Binding-site contacts:
Ligand atom C4 contacts residue ASN393 of chain 1.E at 4.2 Å.
Ligand atom C1 contacts residue ASN393 of chain 1.E at 1.4 Å.
Ligand atom N2 contacts residue ASN393 of chain 1.E at 2.9 Å (h-bond).
Ligand atom C7 contacts residue ASN393 of chain 1.E at 3.9 Å.
Ligand atom C8 contacts residue ASN391 of chain 1.E at 3.7 Å.
Ligand atom O5 contacts residue ASN393 of chain 1.E at 2.4 Å (h-bond).
Ligand atom C5 contacts residue ASN393 of chain 1.E at 3.6 Å.
Ligand atom C8 contacts residue ASN393 of chain 1.E at 4.2 Å.
Ligand atom C3 contacts residue ASN393 of chain 1.E at 3.8 Å.
Ligand atom C8 contacts residue PHE390 of chain 1.E at 3.9 Å (hydrophobic).
Ligand atom C8 contacts residue SER392 of chain 1.E at 3.5 Å.
Ligand atom C2 contacts residue ASN393 of chain 1.E at 2.5 Å.

This small molecule binds to this protein.
Small molecule (SMILES): CC(=O)N[C@@H]1[C@@H](O)[C@H](O)[C@@H](CO)O[C@H]1O

Sequence of chain 1.E:
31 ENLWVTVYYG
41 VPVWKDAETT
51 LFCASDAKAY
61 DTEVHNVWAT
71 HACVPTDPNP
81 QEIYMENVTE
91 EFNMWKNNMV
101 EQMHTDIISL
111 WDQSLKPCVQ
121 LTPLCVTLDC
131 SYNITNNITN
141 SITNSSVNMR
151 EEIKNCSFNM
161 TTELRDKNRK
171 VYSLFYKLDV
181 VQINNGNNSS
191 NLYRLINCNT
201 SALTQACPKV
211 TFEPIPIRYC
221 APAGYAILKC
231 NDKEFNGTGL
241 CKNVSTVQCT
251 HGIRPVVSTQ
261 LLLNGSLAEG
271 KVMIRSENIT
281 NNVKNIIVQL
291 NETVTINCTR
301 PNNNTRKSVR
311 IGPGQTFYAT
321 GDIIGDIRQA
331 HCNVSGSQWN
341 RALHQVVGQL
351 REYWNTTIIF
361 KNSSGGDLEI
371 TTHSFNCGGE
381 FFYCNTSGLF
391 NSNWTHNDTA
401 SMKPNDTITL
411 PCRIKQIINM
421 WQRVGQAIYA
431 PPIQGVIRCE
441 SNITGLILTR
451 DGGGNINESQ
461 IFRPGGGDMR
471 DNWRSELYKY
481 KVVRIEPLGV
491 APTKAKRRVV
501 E